Binding-site contacts:
Ligand atom N2 contacts residue ASN142 of chain 1.A at 2.9 Å (h-bond).
Ligand atom O7 contacts residue LEU187 of chain 1.A at 3.2 Å.
Ligand atom C8 contacts residue VAL140 of chain 1.A at 4.2 Å (hydrophobic).
Ligand atom N2 contacts residue VAL209 of chain 1.A at 4.0 Å.
Ligand atom C3 contacts residue ASN142 of chain 1.A at 3.8 Å.
Ligand atom O5 contacts residue TYR207 of chain 1.A at 4.4 Å.
Ligand atom C7 contacts residue LEU187 of chain 1.A at 4.1 Å (hydrophobic).
Ligand atom O7 contacts residue ASN142 of chain 1.A at 2.8 Å (h-bond).
Ligand atom C5 contacts residue ASN142 of chain 1.A at 3.7 Å.
Ligand atom C5 contacts residue TYR207 of chain 1.A at 4.2 Å (hydrophobic).
Ligand atom O4 contacts residue LEU187 of chain 1.A at 4.0 Å.
Ligand atom C1 contacts residue ASN142 of chain 1.A at 1.4 Å.
Ligand atom C8 contacts residue ASN142 of chain 1.A at 4.3 Å.
Ligand atom C1 contacts residue VAL209 of chain 1.A at 4.2 Å (hydrophobic).
Ligand atom C7 contacts residue ASN142 of chain 1.A at 3.0 Å.
Ligand atom C8 contacts residue TYR207 of chain 1.A at 4.1 Å (hydrophobic).
Ligand atom C8 contacts residue PRO188 of chain 1.A at 3.7 Å (hydrophobic).
Ligand atom C8 contacts residue VAL209 of chain 1.A at 3.6 Å (hydrophobic).
Ligand atom O5 contacts residue ASN142 of chain 1.A at 2.4 Å (h-bond).
Ligand atom C6 contacts residue TYR207 of chain 1.A at 3.9 Å (hydrophobic).
Ligand atom C7 contacts residue VAL209 of chain 1.A at 4.3 Å (hydrophobic).
Ligand atom C8 contacts residue LEU187 of chain 1.A at 4.4 Å (hydrophobic).
Ligand atom C3 contacts residue LEU187 of chain 1.A at 4.4 Å (hydrophobic).
Ligand atom C8 contacts residue TYR189 of chain 1.A at 3.8 Å (hydrophobic).
Ligand atom C2 contacts residue ASN142 of chain 1.A at 2.4 Å.
Ligand atom C4 contacts residue ASN142 of chain 1.A at 4.2 Å.

Sequence of chain 1.A:
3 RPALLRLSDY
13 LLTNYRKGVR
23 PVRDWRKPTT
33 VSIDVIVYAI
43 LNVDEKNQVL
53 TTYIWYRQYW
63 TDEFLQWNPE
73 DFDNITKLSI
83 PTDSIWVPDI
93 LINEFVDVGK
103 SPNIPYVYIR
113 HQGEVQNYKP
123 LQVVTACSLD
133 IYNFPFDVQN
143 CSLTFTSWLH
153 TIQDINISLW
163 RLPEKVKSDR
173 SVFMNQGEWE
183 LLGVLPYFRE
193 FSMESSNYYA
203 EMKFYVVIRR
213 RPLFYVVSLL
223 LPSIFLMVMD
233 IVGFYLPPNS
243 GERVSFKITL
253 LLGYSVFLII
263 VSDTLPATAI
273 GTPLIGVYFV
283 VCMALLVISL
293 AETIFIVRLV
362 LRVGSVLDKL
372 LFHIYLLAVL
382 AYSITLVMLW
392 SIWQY

A protein and the small-molecule ligand that binds it are described below.
Small molecule (SMILES): CC(=O)N[C@H]1[C@H](O[C@H]2[C@H](O)[C@@H](NC(C)=O)CO[C@@H]2CO)O[C@H](CO)[C@@H](O)[C@@H]1O